This small molecule binds to this protein.
Small molecule (SMILES): Cc1ccc(C(=O)NC2CC2)cc1-c1ccc2c(-c3ccccc3C)nncc2c1

Binding-site contacts:
Ligand atom C6 contacts residue THR112 of chain 1.B at 3.6 Å.
Ligand atom C25 contacts residue VAL36 of chain 1.B at 3.8 Å (hydrophobic).
Ligand atom N30 contacts residue GLU77 of chain 1.B at 2.9 Å (salt-bridge).
Ligand atom N30 contacts residue LEU81 of chain 1.B at 3.5 Å.
Ligand atom C22 contacts residue LEU81 of chain 1.B at 3.5 Å (hydrophobic).
Ligand atom C15 contacts residue LYS59 of chain 1.B at 3.7 Å.
Ligand atom C22 contacts residue GLU77 of chain 1.B at 3.8 Å.
Ligand atom C29 contacts residue ALA163 of chain 1.B at 3.5 Å (hydrophobic).
Ligand atom N8 contacts residue GLY116 of chain 1.B at 3.4 Å (h-bond).
Ligand atom C10 contacts residue HIS113 of chain 1.B at 3.3 Å.
Ligand atom N7 contacts residue GLY116 of chain 1.B at 3.9 Å.
Ligand atom C26 contacts residue GLY116 of chain 1.B at 3.5 Å.
Ligand atom C27 contacts residue ALA117 of chain 1.B at 3.6 Å (hydrophobic).
Ligand atom C17 contacts residue LYS59 of chain 1.B at 3.5 Å.
Ligand atom C4 contacts residue TYR41 of chain 1.B at 3.9 Å (hydrophobic).
Ligand atom C14 contacts residue GLU77 of chain 1.B at 3.2 Å.
Ligand atom C21 contacts residue ASP174 of chain 1.B at 3.8 Å.
Ligand atom C14 contacts residue LYS59 of chain 1.B at 3.7 Å.
Ligand atom C29 contacts residue TYR41 of chain 1.B at 3.8 Å (hydrophobic).
Ligand atom C27 contacts residue ASP118 of chain 1.B at 3.7 Å.
Ligand atom C18 contacts residue GLU77 of chain 1.B at 3.6 Å.
Ligand atom C24 contacts residue VAL36 of chain 1.B at 3.8 Å (hydrophobic).
Ligand atom C27 contacts residue TYR41 of chain 1.B at 3.6 Å (hydrophobic).
Ligand atom O19 contacts residue ASP174 of chain 1.B at 2.9 Å (salt-bridge).
Ligand atom C29 contacts residue LEU173 of chain 1.B at 3.7 Å (hydrophobic).
Ligand atom N7 contacts residue MET115 of chain 1.B at 3.0 Å (h-bond).
Ligand atom C14 contacts residue LEU81 of chain 1.B at 3.7 Å (hydrophobic).
Ligand atom C24 contacts residue GLY116 of chain 1.B at 3.6 Å.
Ligand atom C13 contacts residue GLU77 of chain 1.B at 3.7 Å.
Ligand atom C17 contacts residue THR112 of chain 1.B at 3.8 Å.
Ligand atom C26 contacts residue ALA117 of chain 1.B at 3.7 Å (hydrophobic).
Ligand atom C10 contacts residue ALA57 of chain 1.B at 3.9 Å (hydrophobic).
Ligand atom C13 contacts residue LYS59 of chain 1.B at 3.9 Å.
Ligand atom C21 contacts residue LEU81 of chain 1.B at 3.5 Å (hydrophobic).
Ligand atom O19 contacts residue LEU173 of chain 1.B at 3.7 Å.
Ligand atom N8 contacts residue LEU114 of chain 1.B at 3.8 Å.
Ligand atom C20 contacts residue GLU77 of chain 1.B at 3.7 Å.
Ligand atom N7 contacts residue LEU114 of chain 1.B at 3.5 Å.
Ligand atom C25 contacts residue GLY116 of chain 1.B at 3.2 Å.
Ligand atom N8 contacts residue MET115 of chain 1.B at 3.7 Å.

Sequence of chain 1.B:
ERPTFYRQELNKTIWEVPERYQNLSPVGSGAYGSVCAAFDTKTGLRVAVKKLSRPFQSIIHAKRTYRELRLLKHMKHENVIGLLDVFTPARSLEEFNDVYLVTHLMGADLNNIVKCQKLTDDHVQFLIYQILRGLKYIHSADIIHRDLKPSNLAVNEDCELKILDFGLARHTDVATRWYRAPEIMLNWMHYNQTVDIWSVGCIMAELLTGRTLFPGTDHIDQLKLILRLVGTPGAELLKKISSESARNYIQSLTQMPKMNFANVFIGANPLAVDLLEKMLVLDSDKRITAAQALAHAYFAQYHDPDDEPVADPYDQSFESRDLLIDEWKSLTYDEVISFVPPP